Sequence of chain 1.A:
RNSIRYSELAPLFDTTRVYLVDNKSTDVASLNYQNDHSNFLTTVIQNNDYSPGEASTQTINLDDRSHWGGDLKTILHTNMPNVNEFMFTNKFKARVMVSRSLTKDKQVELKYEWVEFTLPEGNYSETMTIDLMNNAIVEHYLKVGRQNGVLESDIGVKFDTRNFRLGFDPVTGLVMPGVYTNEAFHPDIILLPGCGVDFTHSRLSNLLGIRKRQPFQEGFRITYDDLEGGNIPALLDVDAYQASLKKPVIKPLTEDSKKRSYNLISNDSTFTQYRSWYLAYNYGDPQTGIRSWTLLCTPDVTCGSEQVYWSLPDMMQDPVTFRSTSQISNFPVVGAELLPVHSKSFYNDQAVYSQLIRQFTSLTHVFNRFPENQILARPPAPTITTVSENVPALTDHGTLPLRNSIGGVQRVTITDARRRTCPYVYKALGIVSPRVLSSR

This protein binds this small molecule.
Small molecule (SMILES): CCCCCCCCCCCC[N+](C)(C)CCCS(=O)(=O)O

Binding-site contacts:
Ligand atom O2S contacts residue ARG224 of chain 1.A at 4.5 Å.
Ligand atom C13 contacts residue C151 of chain 1.D at 4.5 Å.
Ligand atom C7 contacts residue C151 of chain 1.D at 3.4 Å.
Ligand atom C10 contacts residue C151 of chain 1.D at 3.4 Å.
Ligand atom C8 contacts residue C151 of chain 1.D at 3.7 Å.
Ligand atom C9 contacts residue C151 of chain 1.D at 3.4 Å.
Ligand atom O3S contacts residue GLY222 of chain 1.A at 2.9 Å (h-bond).
Ligand atom O2S contacts residue GLY222 of chain 1.A at 3.3 Å (h-bond).
Ligand atom O3S contacts residue ARG224 of chain 1.A at 2.9 Å (salt-bridge).
Ligand atom O1S contacts residue GLY222 of chain 1.A at 2.3 Å (h-bond).
Ligand atom O1S contacts residue PHE223 of chain 1.A at 4.5 Å.
Ligand atom C6 contacts residue C151 of chain 1.D at 4.2 Å.
Ligand atom C3 contacts residue TRP374 of chain 1.A at 4.3 Å (hydrophobic).
Ligand atom S1 contacts residue LYS215 of chain 1.A at 4.1 Å.
Ligand atom S1 contacts residue ARG224 of chain 1.A at 4.3 Å.
Ligand atom O1S contacts residue LYS215 of chain 1.A at 2.7 Å (salt-bridge).
Ligand atom C1 contacts residue TRP374 of chain 1.A at 3.6 Å (hydrophobic).
Ligand atom C11 contacts residue C151 of chain 1.D at 3.5 Å.
Ligand atom C12 contacts residue C151 of chain 1.D at 3.4 Å.
Ligand atom C2 contacts residue TRP374 of chain 1.A at 4.1 Å (hydrophobic).
Ligand atom O3S contacts residue PHE223 of chain 1.A at 3.9 Å.
Ligand atom S1 contacts residue GLY222 of chain 1.A at 3.0 Å (h-bond).
Ligand atom S1 contacts residue TRP374 of chain 1.A at 4.0 Å.
Ligand atom O3S contacts residue TRP374 of chain 1.A at 3.3 Å.
Ligand atom O1S contacts residue TRP374 of chain 1.A at 4.3 Å.
Ligand atom C16 contacts residue ASP229 of chain 1.A at 4.3 Å.
Ligand atom C5 contacts residue C151 of chain 1.D at 4.0 Å.